Binding-site contacts:
Ligand atom O5 contacts residue ASN165 of chain 1.C at 2.4 Å (h-bond).
Ligand atom O6 contacts residue ASN164 of chain 1.C at 3.0 Å (h-bond).
Ligand atom C8 contacts residue ARG466 of chain 1.B at 3.7 Å.
Ligand atom C3 contacts residue ASN165 of chain 1.C at 3.8 Å.
Ligand atom C7 contacts residue ASN165 of chain 1.C at 3.5 Å.
Ligand atom O5 contacts residue ASN164 of chain 1.C at 4.0 Å.
Ligand atom C4 contacts residue ASN165 of chain 1.C at 4.3 Å.
Ligand atom O6 contacts residue ASN165 of chain 1.C at 4.1 Å.
Ligand atom C5 contacts residue ASN165 of chain 1.C at 3.7 Å.
Ligand atom C8 contacts residue ILE468 of chain 1.B at 4.0 Å (hydrophobic).
Ligand atom C1 contacts residue ASN165 of chain 1.C at 1.4 Å.
Ligand atom C1 contacts residue GLU132 of chain 1.C at 3.5 Å.
Ligand atom N2 contacts residue ASN165 of chain 1.C at 2.9 Å (h-bond).
Ligand atom O5 contacts residue GLU132 of chain 1.C at 3.9 Å.
Ligand atom C2 contacts residue ASN165 of chain 1.C at 2.5 Å.
Ligand atom O7 contacts residue ASN165 of chain 1.C at 3.7 Å.
Ligand atom C6 contacts residue ASN164 of chain 1.C at 3.6 Å.

Sequence of chain 1.B:
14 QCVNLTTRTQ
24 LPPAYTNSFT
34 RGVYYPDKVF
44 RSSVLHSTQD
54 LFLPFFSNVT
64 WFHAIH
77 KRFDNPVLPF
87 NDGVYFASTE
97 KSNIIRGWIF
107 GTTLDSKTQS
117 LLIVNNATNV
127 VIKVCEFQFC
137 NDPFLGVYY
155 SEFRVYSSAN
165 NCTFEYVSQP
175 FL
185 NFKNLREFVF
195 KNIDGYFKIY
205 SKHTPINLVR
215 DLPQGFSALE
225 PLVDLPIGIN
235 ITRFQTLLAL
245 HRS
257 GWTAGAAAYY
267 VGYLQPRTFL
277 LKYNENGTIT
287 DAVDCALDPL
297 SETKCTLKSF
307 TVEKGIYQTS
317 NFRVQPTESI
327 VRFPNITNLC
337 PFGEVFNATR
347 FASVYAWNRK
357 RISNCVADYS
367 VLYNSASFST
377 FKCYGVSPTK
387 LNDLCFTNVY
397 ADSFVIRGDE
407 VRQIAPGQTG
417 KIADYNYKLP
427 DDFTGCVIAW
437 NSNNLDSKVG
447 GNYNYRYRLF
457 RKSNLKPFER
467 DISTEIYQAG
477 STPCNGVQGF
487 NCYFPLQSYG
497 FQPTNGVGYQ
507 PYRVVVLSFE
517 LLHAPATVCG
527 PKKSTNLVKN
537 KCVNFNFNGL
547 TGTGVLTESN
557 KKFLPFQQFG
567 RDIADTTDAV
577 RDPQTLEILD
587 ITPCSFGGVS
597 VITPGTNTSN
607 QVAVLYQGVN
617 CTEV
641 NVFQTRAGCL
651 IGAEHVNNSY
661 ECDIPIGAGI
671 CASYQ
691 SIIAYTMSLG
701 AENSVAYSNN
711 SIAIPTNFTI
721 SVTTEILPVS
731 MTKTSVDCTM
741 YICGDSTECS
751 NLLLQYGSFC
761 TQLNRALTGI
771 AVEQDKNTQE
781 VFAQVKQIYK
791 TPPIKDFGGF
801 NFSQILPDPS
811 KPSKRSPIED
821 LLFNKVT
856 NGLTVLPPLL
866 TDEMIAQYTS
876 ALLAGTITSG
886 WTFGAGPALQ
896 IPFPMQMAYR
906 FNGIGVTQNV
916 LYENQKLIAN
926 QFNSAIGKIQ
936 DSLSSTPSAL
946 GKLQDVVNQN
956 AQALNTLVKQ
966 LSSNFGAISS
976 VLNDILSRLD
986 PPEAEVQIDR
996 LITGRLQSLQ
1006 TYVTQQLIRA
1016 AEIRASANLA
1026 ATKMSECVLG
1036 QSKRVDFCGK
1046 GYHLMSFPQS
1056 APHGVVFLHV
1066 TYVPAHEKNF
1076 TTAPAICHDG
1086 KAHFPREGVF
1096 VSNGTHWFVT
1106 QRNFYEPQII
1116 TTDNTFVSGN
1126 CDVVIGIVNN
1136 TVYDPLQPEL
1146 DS

The small molecule below binds the protein below.
Small molecule (SMILES): CC(=O)N[C@@H]1[C@@H](O)[C@H](O)[C@@H](CO)O[C@H]1O

Sequence of chain 1.C:
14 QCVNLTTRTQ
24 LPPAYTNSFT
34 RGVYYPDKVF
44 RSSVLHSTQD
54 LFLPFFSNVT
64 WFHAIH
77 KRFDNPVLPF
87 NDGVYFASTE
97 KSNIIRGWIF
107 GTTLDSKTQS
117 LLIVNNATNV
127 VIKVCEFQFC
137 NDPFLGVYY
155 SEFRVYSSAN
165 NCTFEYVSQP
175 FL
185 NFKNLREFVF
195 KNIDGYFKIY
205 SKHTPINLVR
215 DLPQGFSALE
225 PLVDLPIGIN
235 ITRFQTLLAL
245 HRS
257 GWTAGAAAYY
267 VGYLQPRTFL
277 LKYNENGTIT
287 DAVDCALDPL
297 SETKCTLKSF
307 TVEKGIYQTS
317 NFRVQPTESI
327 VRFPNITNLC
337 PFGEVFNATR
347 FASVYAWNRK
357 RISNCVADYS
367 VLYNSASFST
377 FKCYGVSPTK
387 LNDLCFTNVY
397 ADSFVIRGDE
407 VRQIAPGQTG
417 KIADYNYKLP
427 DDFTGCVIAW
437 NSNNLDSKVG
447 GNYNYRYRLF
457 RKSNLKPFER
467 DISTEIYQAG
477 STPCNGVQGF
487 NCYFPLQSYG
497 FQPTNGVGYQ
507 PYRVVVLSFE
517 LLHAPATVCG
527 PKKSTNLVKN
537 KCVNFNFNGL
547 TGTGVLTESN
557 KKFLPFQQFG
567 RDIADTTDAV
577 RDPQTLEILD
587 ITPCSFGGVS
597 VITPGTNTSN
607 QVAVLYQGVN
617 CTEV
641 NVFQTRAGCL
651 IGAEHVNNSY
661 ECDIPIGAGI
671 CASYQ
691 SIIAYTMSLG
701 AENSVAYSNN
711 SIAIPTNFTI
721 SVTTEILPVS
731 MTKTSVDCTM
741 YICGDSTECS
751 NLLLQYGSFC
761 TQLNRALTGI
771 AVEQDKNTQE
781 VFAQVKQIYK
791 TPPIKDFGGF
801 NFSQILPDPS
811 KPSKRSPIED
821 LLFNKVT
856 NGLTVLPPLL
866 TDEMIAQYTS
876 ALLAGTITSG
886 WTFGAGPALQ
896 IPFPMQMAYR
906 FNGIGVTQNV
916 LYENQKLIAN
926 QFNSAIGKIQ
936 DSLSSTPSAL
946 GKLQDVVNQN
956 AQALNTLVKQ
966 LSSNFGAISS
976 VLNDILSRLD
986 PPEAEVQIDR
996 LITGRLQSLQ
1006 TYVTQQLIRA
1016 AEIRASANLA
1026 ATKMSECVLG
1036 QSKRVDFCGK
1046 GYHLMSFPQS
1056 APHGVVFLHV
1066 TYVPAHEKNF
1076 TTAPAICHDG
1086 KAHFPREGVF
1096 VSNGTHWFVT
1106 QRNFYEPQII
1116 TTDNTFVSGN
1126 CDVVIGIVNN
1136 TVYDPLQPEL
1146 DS